Sequence of chain 1.A:
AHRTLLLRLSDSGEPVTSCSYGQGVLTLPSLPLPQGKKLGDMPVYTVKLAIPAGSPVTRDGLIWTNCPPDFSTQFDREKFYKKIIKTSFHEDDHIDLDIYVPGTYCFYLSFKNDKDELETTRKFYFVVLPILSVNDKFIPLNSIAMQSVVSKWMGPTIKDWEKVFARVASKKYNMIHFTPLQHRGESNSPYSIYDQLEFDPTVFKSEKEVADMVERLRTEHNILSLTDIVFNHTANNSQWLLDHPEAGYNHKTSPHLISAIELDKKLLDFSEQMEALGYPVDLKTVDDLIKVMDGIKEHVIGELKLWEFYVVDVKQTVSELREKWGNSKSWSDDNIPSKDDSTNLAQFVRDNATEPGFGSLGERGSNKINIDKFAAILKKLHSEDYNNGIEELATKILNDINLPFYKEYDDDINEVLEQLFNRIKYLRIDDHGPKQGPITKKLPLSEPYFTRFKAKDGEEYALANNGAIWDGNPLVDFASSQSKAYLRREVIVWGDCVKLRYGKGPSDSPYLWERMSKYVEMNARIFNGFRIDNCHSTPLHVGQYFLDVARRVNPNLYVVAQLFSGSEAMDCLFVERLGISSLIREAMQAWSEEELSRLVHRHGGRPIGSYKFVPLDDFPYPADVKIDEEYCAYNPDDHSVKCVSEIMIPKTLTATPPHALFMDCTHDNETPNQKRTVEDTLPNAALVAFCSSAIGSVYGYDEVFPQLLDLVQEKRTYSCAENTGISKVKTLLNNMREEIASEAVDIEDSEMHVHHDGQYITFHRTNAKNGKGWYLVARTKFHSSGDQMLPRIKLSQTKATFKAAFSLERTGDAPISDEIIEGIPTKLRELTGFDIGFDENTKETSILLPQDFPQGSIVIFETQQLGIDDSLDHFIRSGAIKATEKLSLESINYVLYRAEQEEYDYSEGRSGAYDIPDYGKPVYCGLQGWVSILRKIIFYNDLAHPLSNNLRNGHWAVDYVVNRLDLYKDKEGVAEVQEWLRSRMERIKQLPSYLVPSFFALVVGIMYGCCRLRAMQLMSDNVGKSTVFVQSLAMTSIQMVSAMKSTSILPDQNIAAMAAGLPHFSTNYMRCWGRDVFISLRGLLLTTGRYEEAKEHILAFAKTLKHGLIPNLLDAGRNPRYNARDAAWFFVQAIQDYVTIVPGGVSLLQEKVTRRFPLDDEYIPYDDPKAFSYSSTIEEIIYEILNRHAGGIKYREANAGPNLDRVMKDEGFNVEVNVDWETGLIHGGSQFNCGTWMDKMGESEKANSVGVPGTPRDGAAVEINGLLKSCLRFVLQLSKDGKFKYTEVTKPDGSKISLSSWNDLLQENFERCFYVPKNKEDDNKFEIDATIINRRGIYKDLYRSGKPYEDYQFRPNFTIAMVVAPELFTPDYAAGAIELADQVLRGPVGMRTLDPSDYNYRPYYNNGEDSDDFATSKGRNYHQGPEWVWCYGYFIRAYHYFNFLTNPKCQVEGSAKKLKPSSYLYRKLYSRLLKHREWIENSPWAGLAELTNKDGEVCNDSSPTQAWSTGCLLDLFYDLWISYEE

Binding-site contacts:
Ligand atom C2 contacts residue SER1399 of chain 1.A at 4.3 Å.
Ligand atom O3 contacts residue ASN1336 of chain 1.A at 4.0 Å.
Ligand atom O2 contacts residue TYR1351 of chain 1.A at 4.3 Å.
Ligand atom O6 contacts residue ASP1400 of chain 1.A at 3.9 Å.
Ligand atom C3 contacts residue TYR1351 of chain 1.A at 4.4 Å (hydrophobic).
Ligand atom O3 contacts residue ASN1402 of chain 1.A at 4.4 Å.
Ligand atom O5 contacts residue TYR1351 of chain 1.A at 3.3 Å.
Ligand atom C6 contacts residue ASN1336 of chain 1.A at 4.2 Å.
Ligand atom O6 contacts residue ASN1336 of chain 1.A at 4.2 Å.
Ligand atom C1 contacts residue TYR1351 of chain 1.A at 3.9 Å (hydrophobic).
Ligand atom O6 contacts residue TYR1401 of chain 1.A at 4.2 Å.
Ligand atom O5 contacts residue TYR1401 of chain 1.A at 3.9 Å.
Ligand atom C1 contacts residue TYR1401 of chain 1.A at 4.5 Å (hydrophobic).
Ligand atom O5 contacts residue SER1399 of chain 1.A at 4.4 Å.
Ligand atom C6 contacts residue ILE1335 of chain 1.A at 3.9 Å (hydrophobic).
Ligand atom C5 contacts residue TYR1351 of chain 1.A at 4.5 Å (hydrophobic).
Ligand atom C2 contacts residue ASN1336 of chain 1.A at 3.6 Å.
Ligand atom C3 contacts residue SER1399 of chain 1.A at 4.3 Å.
Ligand atom O3 contacts residue TYR1351 of chain 1.A at 4.5 Å.
Ligand atom O3 contacts residue ASP1400 of chain 1.A at 3.8 Å.
Ligand atom O4 contacts residue ASP1400 of chain 1.A at 3.2 Å (salt-bridge).
Ligand atom C3 contacts residue ASN1336 of chain 1.A at 4.4 Å.
Ligand atom C3 contacts residue ASP1400 of chain 1.A at 4.2 Å.
Ligand atom C2 contacts residue TYR1351 of chain 1.A at 3.5 Å (hydrophobic).
Ligand atom O2 contacts residue SER1399 of chain 1.A at 3.2 Å (h-bond).
Ligand atom O2 contacts residue ASN1336 of chain 1.A at 3.0 Å (h-bond).
Ligand atom C4 contacts residue ASP1400 of chain 1.A at 3.4 Å.
Ligand atom O3 contacts residue TYR1401 of chain 1.A at 3.2 Å.
Ligand atom O6 contacts residue TYR1354 of chain 1.A at 3.8 Å.
Ligand atom O6 contacts residue TYR1351 of chain 1.A at 3.5 Å (h-bond).
Ligand atom C4 contacts residue TYR1351 of chain 1.A at 4.2 Å (hydrophobic).
Ligand atom O4 contacts residue ASN1336 of chain 1.A at 4.0 Å.
Ligand atom O2 contacts residue ASP1400 of chain 1.A at 3.5 Å.
Ligand atom C3 contacts residue TYR1401 of chain 1.A at 4.5 Å (hydrophobic).
Ligand atom O4 contacts residue TYR1401 of chain 1.A at 4.0 Å.

The protein below binds the small molecule below.
Small molecule (SMILES): OC[C@H]1O[C@H](O[C@H]2[C@H](O)[C@@H](O)[C@@H](O)O[C@@H]2CO)[C@H](O)[C@@H](O)[C@@H]1O